Binding-site contacts:
Ligand atom C3 contacts residue ASN801 of chain 1.L at 3.8 Å.
Ligand atom C4 contacts residue ASN801 of chain 1.L at 4.2 Å.
Ligand atom C1 contacts residue ASN801 of chain 1.L at 1.4 Å.
Ligand atom C5 contacts residue ASN801 of chain 1.L at 3.7 Å.
Ligand atom C5 contacts residue SER803 of chain 1.L at 3.6 Å.
Ligand atom O7 contacts residue ASN801 of chain 1.L at 2.9 Å (h-bond).
Ligand atom O5 contacts residue SER803 of chain 1.L at 3.3 Å (h-bond).
Ligand atom C7 contacts residue ASN801 of chain 1.L at 3.0 Å.
Ligand atom N2 contacts residue ASN801 of chain 1.L at 2.8 Å (h-bond).
Ligand atom C1 contacts residue SER803 of chain 1.L at 3.8 Å.
Ligand atom C8 contacts residue ASN801 of chain 1.L at 4.2 Å.
Ligand atom C2 contacts residue ASN801 of chain 1.L at 2.4 Å.
Ligand atom C6 contacts residue SER803 of chain 1.L at 3.7 Å.
Ligand atom O5 contacts residue ASN801 of chain 1.L at 2.4 Å (h-bond).

Sequence of chain 1.L:
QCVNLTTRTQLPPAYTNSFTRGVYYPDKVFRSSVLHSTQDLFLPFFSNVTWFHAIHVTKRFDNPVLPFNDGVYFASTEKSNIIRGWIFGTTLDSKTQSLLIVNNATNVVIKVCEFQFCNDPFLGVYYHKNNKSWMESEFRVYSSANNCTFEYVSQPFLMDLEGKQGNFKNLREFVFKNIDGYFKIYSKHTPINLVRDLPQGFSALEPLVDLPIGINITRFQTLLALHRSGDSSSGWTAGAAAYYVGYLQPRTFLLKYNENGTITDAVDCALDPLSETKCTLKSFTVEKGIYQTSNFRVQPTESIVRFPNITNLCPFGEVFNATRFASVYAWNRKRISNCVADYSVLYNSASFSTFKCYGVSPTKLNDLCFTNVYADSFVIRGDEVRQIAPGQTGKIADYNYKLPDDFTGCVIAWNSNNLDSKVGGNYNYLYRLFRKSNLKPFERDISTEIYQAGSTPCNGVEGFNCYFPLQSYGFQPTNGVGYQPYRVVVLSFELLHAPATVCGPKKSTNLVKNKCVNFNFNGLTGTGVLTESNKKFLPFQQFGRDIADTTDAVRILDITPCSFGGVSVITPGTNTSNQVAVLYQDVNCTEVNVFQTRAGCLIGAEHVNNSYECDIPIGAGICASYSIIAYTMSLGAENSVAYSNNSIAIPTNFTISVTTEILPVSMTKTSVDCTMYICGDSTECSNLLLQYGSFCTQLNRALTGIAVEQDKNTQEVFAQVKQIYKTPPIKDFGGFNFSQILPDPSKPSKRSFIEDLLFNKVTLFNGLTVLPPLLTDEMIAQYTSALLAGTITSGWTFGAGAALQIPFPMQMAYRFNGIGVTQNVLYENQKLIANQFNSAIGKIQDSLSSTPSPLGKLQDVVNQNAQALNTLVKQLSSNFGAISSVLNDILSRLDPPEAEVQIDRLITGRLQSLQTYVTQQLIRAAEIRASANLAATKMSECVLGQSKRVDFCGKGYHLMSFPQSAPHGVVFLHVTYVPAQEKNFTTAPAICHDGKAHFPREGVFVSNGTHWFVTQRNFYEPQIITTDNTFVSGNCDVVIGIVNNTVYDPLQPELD

The protein below binds the small molecule below.
Small molecule (SMILES): CC(=O)N[C@@H]1[C@@H](O)[C@H](O)[C@@H](CO)O[C@H]1O